Binding-site contacts:
Ligand atom N5 contacts residue ALA162 of chain 3.A at 4.0 Å.
Ligand atom C3 contacts residue ASP45 of chain 3.A at 3.8 Å.
Ligand atom N4 contacts residue ASN122 of chain 3.A at 2.7 Å (h-bond).
Ligand atom C4 contacts residue THR161 of chain 3.A at 3.7 Å.
Ligand atom C3 contacts residue ALA162 of chain 3.A at 3.7 Å (hydrophobic).
Ligand atom N5 contacts residue THR161 of chain 3.A at 3.8 Å.
Ligand atom N7 contacts residue ASP45 of chain 3.A at 4.1 Å.
Ligand atom C3 contacts residue ASN122 of chain 3.A at 3.6 Å.
Ligand atom C1 contacts residue ASP45 of chain 3.A at 3.9 Å.
Ligand atom N contacts residue ILE187 of chain 2.A at 3.4 Å.
Ligand atom N5 contacts residue TYR75 of chain 3.A at 3.3 Å (h-bond).
Ligand atom N6 contacts residue THR161 of chain 3.A at 2.6 Å (h-bond).
Ligand atom C2 contacts residue ASN122 of chain 3.A at 3.6 Å.
Ligand atom N5 contacts residue SER158 of chain 3.A at 3.1 Å (h-bond).
Ligand atom BR contacts residue ASN122 of chain 3.A at 4.1 Å.
Ligand atom C5 contacts residue THR161 of chain 3.A at 3.1 Å.
Ligand atom N5 contacts residue ASN122 of chain 3.A at 2.8 Å (h-bond).
Ligand atom N5 contacts residue GLY159 of chain 3.A at 4.0 Å.
Ligand atom N3 contacts residue ASP45 of chain 3.A at 3.8 Å.
Ligand atom BR contacts residue GLY46 of chain 3.A at 3.8 Å.
Ligand atom N7 contacts residue THR161 of chain 3.A at 3.8 Å.
Ligand atom N6 contacts residue SER158 of chain 3.A at 4.1 Å.
Ligand atom N7 contacts residue PHE74 of chain 3.A at 3.9 Å.
Ligand atom N2 contacts residue ILE187 of chain 2.A at 3.9 Å.
Ligand atom C6 contacts residue ASP45 of chain 3.A at 3.7 Å.
Ligand atom N4 contacts residue TYR75 of chain 3.A at 4.1 Å.
Ligand atom C4 contacts residue ASN122 of chain 3.A at 3.8 Å.
Ligand atom C5 contacts residue PHE74 of chain 3.A at 3.2 Å (hydrophobic).
Ligand atom N4 contacts residue ASP45 of chain 3.A at 3.9 Å.
Ligand atom N6 contacts residue PHE74 of chain 3.A at 3.6 Å.
Ligand atom N1 contacts residue ILE187 of chain 2.A at 3.3 Å.
Ligand atom C4 contacts residue TYR75 of chain 3.A at 4.2 Å (hydrophobic).
Ligand atom C4 contacts residue ALA162 of chain 3.A at 3.6 Å (hydrophobic).
Ligand atom BR contacts residue ASP45 of chain 3.A at 3.7 Å.
Ligand atom C5 contacts residue ALA162 of chain 3.A at 3.9 Å (hydrophobic).
Ligand atom C6 contacts residue ALA162 of chain 3.A at 4.0 Å (hydrophobic).
Ligand atom N6 contacts residue ALA162 of chain 3.A at 3.7 Å.
Ligand atom BR contacts residue LEU49 of chain 3.A at 3.5 Å.
Ligand atom C4 contacts residue SER158 of chain 3.A at 4.1 Å.
Ligand atom C2 contacts residue ASP45 of chain 3.A at 3.5 Å.

This small molecule binds to this protein.
Small molecule (SMILES): [N-]=[N+]=NCCn1c(Br)nc2c(N)ncnc21

Sequence of chain 2.A:
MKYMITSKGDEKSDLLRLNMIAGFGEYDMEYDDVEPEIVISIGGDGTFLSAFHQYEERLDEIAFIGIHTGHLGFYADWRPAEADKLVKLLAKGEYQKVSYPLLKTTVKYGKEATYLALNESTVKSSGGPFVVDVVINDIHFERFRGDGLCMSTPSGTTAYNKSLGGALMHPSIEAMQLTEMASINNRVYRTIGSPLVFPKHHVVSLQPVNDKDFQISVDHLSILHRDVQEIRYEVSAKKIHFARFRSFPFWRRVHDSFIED

Sequence of chain 3.A:
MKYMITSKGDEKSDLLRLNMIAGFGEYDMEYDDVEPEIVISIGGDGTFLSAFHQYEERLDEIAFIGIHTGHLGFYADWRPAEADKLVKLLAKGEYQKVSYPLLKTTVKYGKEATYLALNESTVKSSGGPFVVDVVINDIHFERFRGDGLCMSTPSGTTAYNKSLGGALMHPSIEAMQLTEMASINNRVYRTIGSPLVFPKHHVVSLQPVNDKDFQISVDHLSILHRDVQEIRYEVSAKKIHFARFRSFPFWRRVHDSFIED